This small molecule binds to this protein.
Small molecule (SMILES): Nc1nc2c(ncn2[C@H]2C[C@H](O)[C@@H](CO[P](=O)(O)N[P](=O)(O)OP(=O)(O)O)O2)c(=O)[nH]1

Sequence of chain 1.A:
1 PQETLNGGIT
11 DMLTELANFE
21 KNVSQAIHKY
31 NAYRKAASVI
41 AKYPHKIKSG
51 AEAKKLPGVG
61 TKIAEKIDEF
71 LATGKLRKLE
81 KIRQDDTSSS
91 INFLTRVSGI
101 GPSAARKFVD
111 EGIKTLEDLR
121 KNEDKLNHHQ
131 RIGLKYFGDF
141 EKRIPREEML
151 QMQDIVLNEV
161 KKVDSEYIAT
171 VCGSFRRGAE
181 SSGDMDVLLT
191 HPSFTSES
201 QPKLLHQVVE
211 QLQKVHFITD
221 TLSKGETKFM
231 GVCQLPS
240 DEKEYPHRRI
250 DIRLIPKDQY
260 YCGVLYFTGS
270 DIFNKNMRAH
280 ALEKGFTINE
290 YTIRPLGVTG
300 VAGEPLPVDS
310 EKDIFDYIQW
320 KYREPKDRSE

Binding-site contacts:
Ligand atom O2G contacts residue ARG143 of chain 1.A at 3.8 Å.
Ligand atom C8 contacts residue ASP270 of chain 1.A at 2.8 Å.
Ligand atom O1B contacts residue MG1 of chain 1.E at 2.3 Å.
Ligand atom O2G contacts residue GLY183 of chain 1.A at 3.2 Å (h-bond).
Ligand atom O2A contacts residue MG1 of chain 1.F at 2.8 Å.
Ligand atom O3B contacts residue MG1 of chain 1.E at 3.7 Å.
Ligand atom O2B contacts residue ARG177 of chain 1.A at 3.0 Å (salt-bridge).
Ligand atom O3' contacts residue GLY268 of chain 1.A at 3.8 Å.
Ligand atom C2' contacts residue ASP270 of chain 1.A at 3.1 Å.
Ligand atom N7 contacts residue ASP270 of chain 1.A at 3.5 Å (salt-bridge).
Ligand atom N3 contacts residue TYR265 of chain 1.A at 2.9 Å (h-bond).
Ligand atom O1A contacts residue MG1 of chain 1.E at 1.9 Å.
Ligand atom O3' contacts residue ASP270 of chain 1.A at 3.9 Å.
Ligand atom N3A contacts residue MG1 of chain 1.E at 3.8 Å.
Ligand atom PB contacts residue MG1 of chain 1.E at 3.4 Å.
Ligand atom N9 contacts residue ASP270 of chain 1.A at 3.3 Å (salt-bridge).
Ligand atom O1B contacts residue SER174 of chain 1.A at 3.1 Å (h-bond).
Ligand atom PA contacts residue MG1 of chain 1.E at 3.3 Å.
Ligand atom PB contacts residue SER174 of chain 1.A at 3.8 Å.
Ligand atom O1B contacts residue GLY173 of chain 1.A at 3.4 Å.
Ligand atom PA contacts residue MG1 of chain 1.F at 3.1 Å.
Ligand atom PG contacts residue SER174 of chain 1.A at 3.8 Å.
Ligand atom O1A contacts residue ASP184 of chain 1.A at 3.4 Å (salt-bridge).
Ligand atom O1A contacts residue MG1 of chain 1.F at 2.6 Å.
Ligand atom N2 contacts residue TYR265 of chain 1.A at 3.5 Å (h-bond).
Ligand atom PG contacts residue GLY183 of chain 1.A at 3.8 Å.
Ligand atom C2 contacts residue TYR265 of chain 1.A at 3.6 Å (hydrophobic).
Ligand atom PG contacts residue MG1 of chain 1.E at 3.3 Å.
Ligand atom O2G contacts residue SER174 of chain 1.A at 2.6 Å (h-bond).
Ligand atom C4 contacts residue TYR265 of chain 1.A at 3.7 Å (hydrophobic).
Ligand atom C1' contacts residue ASP270 of chain 1.A at 3.7 Å.
Ligand atom C2' contacts residue TYR265 of chain 1.A at 3.7 Å (hydrophobic).
Ligand atom O3B contacts residue SER174 of chain 1.A at 3.8 Å.
Ligand atom O1G contacts residue MG1 of chain 1.E at 2.0 Å.
Ligand atom C3' contacts residue ASP270 of chain 1.A at 3.1 Å.
Ligand atom C1' contacts residue TYR265 of chain 1.A at 3.8 Å (hydrophobic).
Ligand atom O1G contacts residue ASP184 of chain 1.A at 2.8 Å (salt-bridge).
Ligand atom O2B contacts residue SER174 of chain 1.A at 3.5 Å (h-bond).
Ligand atom O2G contacts residue SER182 of chain 1.A at 3.7 Å.
Ligand atom O3' contacts residue TYR265 of chain 1.A at 3.2 Å (h-bond).